A protein and the small-molecule ligand that binds it are described below.
Small molecule (SMILES): CCS(=O)(=O)Nc1ccc2c(c1)/C(=C(/Nc1ccc(CN3CCCCC3)cc1)c1ccccc1)C(=O)N2

Sequence of chain 2.D:
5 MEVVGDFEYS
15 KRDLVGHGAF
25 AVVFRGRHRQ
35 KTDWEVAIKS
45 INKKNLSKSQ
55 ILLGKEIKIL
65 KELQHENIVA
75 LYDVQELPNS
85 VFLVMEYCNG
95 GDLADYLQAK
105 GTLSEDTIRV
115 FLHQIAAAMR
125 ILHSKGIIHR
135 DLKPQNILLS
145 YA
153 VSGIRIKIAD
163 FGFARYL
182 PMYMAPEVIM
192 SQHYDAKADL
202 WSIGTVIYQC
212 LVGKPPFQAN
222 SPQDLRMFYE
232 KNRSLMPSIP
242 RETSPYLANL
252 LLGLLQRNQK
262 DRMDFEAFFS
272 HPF

Binding-site contacts:
Ligand atom C19 contacts residue CYS92 of chain 2.D at 4.0 Å (hydrophobic).
Ligand atom O2 contacts residue GLU90 of chain 2.D at 3.7 Å.
Ligand atom C22 contacts residue VAL19 of chain 2.D at 3.6 Å (hydrophobic).
Ligand atom C21 contacts residue VAL19 of chain 2.D at 3.3 Å (hydrophobic).
Ligand atom C12 contacts residue VAL19 of chain 2.D at 3.9 Å (hydrophobic).
Ligand atom C17 contacts residue CYS92 of chain 2.D at 3.5 Å (hydrophobic).
Ligand atom C5 contacts residue LEU142 of chain 2.D at 3.3 Å (hydrophobic).
Ligand atom C8 contacts residue CYS92 of chain 2.D at 3.5 Å (hydrophobic).
Ligand atom O contacts residue LYS43 of chain 2.D at 3.8 Å.
Ligand atom C13 contacts residue GLY20 of chain 2.D at 3.8 Å.
Ligand atom O1 contacts residue LYS43 of chain 2.D at 3.5 Å (salt-bridge).
Ligand atom C4 contacts residue LEU142 of chain 2.D at 3.5 Å (hydrophobic).
Ligand atom O2 contacts residue ALA41 of chain 2.D at 3.8 Å.
Ligand atom C16 contacts residue LEU142 of chain 2.D at 3.9 Å (hydrophobic).
Ligand atom C8 contacts residue GLU90 of chain 2.D at 3.7 Å.
Ligand atom C1 contacts residue ASN140 of chain 2.D at 4.1 Å.
Ligand atom C8 contacts residue ALA41 of chain 2.D at 3.5 Å (hydrophobic).
Ligand atom N1 contacts residue LEU142 of chain 2.D at 3.7 Å.
Ligand atom C9 contacts residue LEU142 of chain 2.D at 3.9 Å (hydrophobic).
Ligand atom C8 contacts residue LEU142 of chain 2.D at 4.0 Å (hydrophobic).
Ligand atom O contacts residue ASP162 of chain 2.D at 3.9 Å.
Ligand atom C18 contacts residue CYS92 of chain 2.D at 3.0 Å (hydrophobic).
Ligand atom N2 contacts residue CYS92 of chain 2.D at 3.4 Å (h-bond).
Ligand atom C12 contacts residue VAL27 of chain 2.D at 3.9 Å (hydrophobic).
Ligand atom O2 contacts residue TYR91 of chain 2.D at 3.3 Å.
Ligand atom N1 contacts residue CYS92 of chain 2.D at 4.0 Å.
Ligand atom C1 contacts residue ASP162 of chain 2.D at 3.5 Å.
Ligand atom O2 contacts residue CYS92 of chain 2.D at 2.5 Å (h-bond).
Ligand atom C18 contacts residue GLY95 of chain 2.D at 3.8 Å.
Ligand atom C19 contacts residue TYR91 of chain 2.D at 3.6 Å (hydrophobic).
Ligand atom C6 contacts residue VAL73 of chain 2.D at 3.9 Å (hydrophobic).
Ligand atom C3 contacts residue LEU142 of chain 2.D at 3.9 Å (hydrophobic).
Ligand atom C19 contacts residue GLY95 of chain 2.D at 3.9 Å.
Ligand atom C18 contacts residue TYR91 of chain 2.D at 3.5 Å (hydrophobic).
Ligand atom N1 contacts residue GLU90 of chain 2.D at 3.0 Å (salt-bridge).
Ligand atom C5 contacts residue ALA41 of chain 2.D at 3.9 Å (hydrophobic).
Ligand atom C7 contacts residue LEU142 of chain 2.D at 4.0 Å (hydrophobic).
Ligand atom C contacts residue GLN139 of chain 2.D at 3.4 Å.
Ligand atom N1 contacts residue ALA41 of chain 2.D at 3.3 Å.
Ligand atom C6 contacts residue LEU142 of chain 2.D at 3.6 Å (hydrophobic).